Sequence of chain 1.B:
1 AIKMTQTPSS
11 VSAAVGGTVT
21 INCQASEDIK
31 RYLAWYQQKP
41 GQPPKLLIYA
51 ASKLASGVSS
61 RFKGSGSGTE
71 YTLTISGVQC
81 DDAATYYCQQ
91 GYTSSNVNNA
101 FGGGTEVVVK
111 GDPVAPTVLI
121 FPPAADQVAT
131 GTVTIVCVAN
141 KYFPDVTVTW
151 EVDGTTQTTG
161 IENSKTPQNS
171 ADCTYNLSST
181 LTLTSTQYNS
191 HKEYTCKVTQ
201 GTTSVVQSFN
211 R

Sequence of chain 1.A:
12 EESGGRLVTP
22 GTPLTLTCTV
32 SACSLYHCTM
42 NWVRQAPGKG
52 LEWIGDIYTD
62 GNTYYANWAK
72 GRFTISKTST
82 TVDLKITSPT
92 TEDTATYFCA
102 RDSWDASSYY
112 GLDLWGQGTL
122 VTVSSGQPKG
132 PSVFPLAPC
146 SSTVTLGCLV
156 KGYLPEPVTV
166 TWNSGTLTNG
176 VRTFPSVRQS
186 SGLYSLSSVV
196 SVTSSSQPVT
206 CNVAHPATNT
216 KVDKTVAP

Binding-site contacts:
Ligand atom C contacts residue ALA107 of chain 1.A at 3.6 Å (hydrophobic).
Ligand atom C3 contacts residue THR40 of chain 1.A at 3.9 Å.
Ligand atom O contacts residue ALA107 of chain 1.A at 3.2 Å (h-bond).
Ligand atom N1 contacts residue THR40 of chain 1.A at 3.1 Å (h-bond).
Ligand atom C4 contacts residue ASP103 of chain 1.A at 3.5 Å.
Ligand atom O1 contacts residue TYR59 of chain 1.A at 3.6 Å.
Ligand atom O contacts residue ALA107 of chain 1.A at 3.5 Å (h-bond).
Ligand atom N contacts residue ALA107 of chain 1.A at 3.2 Å (h-bond).
Ligand atom C3 contacts residue SER94 of chain 1.B at 3.7 Å.
Ligand atom CD contacts residue TYR92 of chain 1.B at 3.2 Å (hydrophobic).
Ligand atom O1 contacts residue TYR92 of chain 1.B at 3.8 Å.
Ligand atom C contacts residue TYR32 of chain 1.B at 3.6 Å (hydrophobic).
Ligand atom C2 contacts residue GLY91 of chain 1.B at 3.9 Å.
Ligand atom CD contacts residue GLY91 of chain 1.B at 3.8 Å.
Ligand atom CE contacts residue GLY91 of chain 1.B at 3.5 Å.
Ligand atom NZ contacts residue GLY91 of chain 1.B at 3.0 Å (h-bond).
Ligand atom CG contacts residue TYR32 of chain 1.B at 3.6 Å (hydrophobic).
Ligand atom C3 contacts residue ASP103 of chain 1.A at 3.5 Å.
Ligand atom N1 contacts residue ASP103 of chain 1.A at 2.9 Å (salt-bridge).
Ligand atom C1 contacts residue TRP105 of chain 1.A at 3.7 Å (hydrophobic).
Ligand atom CD contacts residue TYR32 of chain 1.B at 3.8 Å (hydrophobic).
Ligand atom C4 contacts residue ASP57 of chain 1.A at 3.3 Å.
Ligand atom N contacts residue ALA107 of chain 1.A at 3.0 Å (h-bond).
Ligand atom CE contacts residue TRP105 of chain 1.A at 3.5 Å (hydrophobic).
Ligand atom N1 contacts residue ASP57 of chain 1.A at 3.0 Å (salt-bridge).
Ligand atom N contacts residue TYR32 of chain 1.B at 3.0 Å (h-bond).
Ligand atom N1 contacts residue ASN42 of chain 1.A at 2.8 Å (h-bond).
Ligand atom C3 contacts residue TRP105 of chain 1.A at 3.9 Å (hydrophobic).
Ligand atom C1 contacts residue GLY91 of chain 1.B at 3.2 Å.
Ligand atom C2 contacts residue SER94 of chain 1.B at 3.4 Å.
Ligand atom O1 contacts residue THR93 of chain 1.B at 3.1 Å.
Ligand atom O1 contacts residue SER94 of chain 1.B at 3.2 Å (h-bond).
Ligand atom O1 contacts residue GLY91 of chain 1.B at 3.6 Å (h-bond).
Ligand atom CA contacts residue ALA107 of chain 1.A at 3.5 Å (hydrophobic).
Ligand atom NZ contacts residue TYR92 of chain 1.B at 3.3 Å (h-bond).
Ligand atom CA contacts residue TYR32 of chain 1.B at 3.3 Å (hydrophobic).
Ligand atom C4 contacts residue SER94 of chain 1.B at 3.3 Å.
Ligand atom CB contacts residue TYR32 of chain 1.B at 3.5 Å (hydrophobic).
Ligand atom CA contacts residue LYS30 of chain 1.B at 3.8 Å.
Ligand atom C2 contacts residue TYR59 of chain 1.A at 3.1 Å (hydrophobic).

A small-molecule ligand and the protein it binds are described below.
Small molecule (SMILES): C[C@@H](C=O)NC(=O)CNC(=O)[C@H](CCCCNC[C@@H](O)CCN)NC(=O)CN